Binding-site contacts:
Ligand atom CAY contacts residue ALA218 of chain 1.A at 3.3 Å (hydrophobic).
Ligand atom OAC contacts residue NAD1 of chain 1.B at 2.4 Å (h-bond).
Ligand atom NAS contacts residue MET118 of chain 1.A at 3.1 Å (h-bond).
Ligand atom CAF contacts residue MET219 of chain 1.A at 3.7 Å (hydrophobic).
Ligand atom CAW contacts residue TYR178 of chain 1.A at 3.4 Å (hydrophobic).
Ligand atom OAB contacts residue MET118 of chain 1.A at 2.6 Å (h-bond).
Ligand atom CBB contacts residue PHE117 of chain 1.A at 3.5 Å (hydrophobic).
Ligand atom CAY contacts residue NAD1 of chain 1.B at 3.4 Å.
Ligand atom CAM contacts residue TYR178 of chain 1.A at 3.4 Å (hydrophobic).
Ligand atom CAR contacts residue NAD1 of chain 1.B at 3.7 Å.
Ligand atom OAT contacts residue PHE117 of chain 1.A at 3.1 Å.
Ligand atom CAF contacts residue NAD1 of chain 1.B at 3.2 Å.
Ligand atom CAV contacts residue NAD1 of chain 1.B at 3.5 Å.
Ligand atom CAJ contacts residue ALA218 of chain 1.A at 3.8 Å (hydrophobic).
Ligand atom CBB contacts residue MET118 of chain 1.A at 3.2 Å (hydrophobic).
Ligand atom OAT contacts residue MET118 of chain 1.A at 3.4 Å (h-bond).
Ligand atom OAB contacts residue PHE117 of chain 1.A at 3.3 Å.
Ligand atom CAK contacts residue MET219 of chain 1.A at 3.8 Å (hydrophobic).
Ligand atom CAH contacts residue MET123 of chain 1.A at 3.8 Å (hydrophobic).
Ligand atom CAI contacts residue NAD1 of chain 1.B at 3.5 Å.
Ligand atom CAA contacts residue ALA177 of chain 1.A at 3.8 Å (hydrophobic).
Ligand atom CAA contacts residue PRO176 of chain 1.A at 3.6 Å (hydrophobic).
Ligand atom CAA contacts residue ILE222 of chain 1.A at 3.7 Å (hydrophobic).
Ligand atom NAS contacts residue MET123 of chain 1.A at 3.5 Å.
Ligand atom OAB contacts residue GLN120 of chain 1.A at 3.3 Å (h-bond).
Ligand atom CAA contacts residue TYR178 of chain 1.A at 3.7 Å (hydrophobic).
Ligand atom CAK contacts residue NAD1 of chain 1.B at 3.4 Å.
Ligand atom OAC contacts residue LYS185 of chain 1.A at 3.8 Å.
Ligand atom OAU contacts residue ALA218 of chain 1.A at 3.6 Å.
Ligand atom CAW contacts residue NAD1 of chain 1.B at 3.5 Å.
Ligand atom CAM contacts residue NAD1 of chain 1.B at 3.6 Å.
Ligand atom CAG contacts residue ALA218 of chain 1.A at 3.6 Å (hydrophobic).
Ligand atom OAC contacts residue TYR178 of chain 1.A at 2.6 Å (h-bond).
Ligand atom CAG contacts residue GLY116 of chain 1.A at 3.4 Å.
Ligand atom OAU contacts residue NAD1 of chain 1.B at 3.0 Å.
Ligand atom CBA contacts residue NAD1 of chain 1.B at 3.3 Å.
Ligand atom NAS contacts residue PHE117 of chain 1.A at 3.5 Å.
Ligand atom CAM contacts residue PHE169 of chain 1.A at 3.8 Å (hydrophobic).
Ligand atom OAT contacts residue GLY116 of chain 1.A at 3.8 Å.
Ligand atom CAI contacts residue ALA218 of chain 1.A at 3.2 Å (hydrophobic).

Sequence of chain 1.A:
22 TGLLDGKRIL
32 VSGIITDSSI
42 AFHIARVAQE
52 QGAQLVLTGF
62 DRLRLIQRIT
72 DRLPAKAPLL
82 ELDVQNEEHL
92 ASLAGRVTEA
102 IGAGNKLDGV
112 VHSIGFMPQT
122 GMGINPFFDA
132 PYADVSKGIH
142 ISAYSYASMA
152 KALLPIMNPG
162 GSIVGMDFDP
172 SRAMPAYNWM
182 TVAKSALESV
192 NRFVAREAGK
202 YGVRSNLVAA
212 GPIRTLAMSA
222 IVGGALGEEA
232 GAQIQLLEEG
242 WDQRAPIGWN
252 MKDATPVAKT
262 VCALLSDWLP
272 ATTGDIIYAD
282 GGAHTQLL

This protein binds this small molecule.
Small molecule (SMILES): CCCCCCc1ccc(Oc2ccc(Oc3cccc(O)n3)cc2)c(O)c1